Binding-site contacts:
Ligand atom C5' contacts residue SER257 of chain 1.A at 4.0 Å.
Ligand atom C3' contacts residue VAL256 of chain 1.A at 4.2 Å (hydrophobic).
Ligand atom OP1 contacts residue GLY252 of chain 1.A at 3.3 Å (h-bond).
Ligand atom OP1 contacts residue VAL256 of chain 1.A at 3.9 Å.
Ligand atom OP2 contacts residue MSE253 of chain 1.A at 3.9 Å.
Ligand atom OP1 contacts residue LYS251 of chain 1.A at 4.4 Å.
Ligand atom O3' contacts residue GLY252 of chain 1.A at 4.3 Å.
Ligand atom OP1 contacts residue MSE253 of chain 1.A at 4.3 Å.
Ligand atom OP2 contacts residue PRO255 of chain 1.A at 3.6 Å.
Ligand atom OP1 contacts residue MSE253 of chain 1.A at 3.7 Å.
Ligand atom P contacts residue PRO255 of chain 1.A at 4.4 Å.
Ligand atom O5' contacts residue SER257 of chain 1.A at 4.2 Å.
Ligand atom C5' contacts residue GLY252 of chain 1.A at 3.5 Å.
Ligand atom P contacts residue VAL256 of chain 1.A at 4.1 Å.
Ligand atom OP1 contacts residue PRO255 of chain 1.A at 4.2 Å.
Ligand atom OP1 contacts residue GLY254 of chain 1.A at 3.1 Å (h-bond).
Ligand atom P contacts residue MSE253 of chain 1.A at 4.4 Å.
Ligand atom O5' contacts residue GLY254 of chain 1.A at 4.0 Å.
Ligand atom OP1 contacts residue SER257 of chain 1.A at 2.1 Å (h-bond).
Ligand atom OP1 contacts residue LEU250 of chain 1.A at 4.4 Å.
Ligand atom C5' contacts residue GLY254 of chain 1.A at 4.0 Å.
Ligand atom OP2 contacts residue GLY254 of chain 1.A at 3.9 Å.
Ligand atom P contacts residue SER257 of chain 1.A at 3.2 Å.
Ligand atom OP2 contacts residue VAL256 of chain 1.A at 3.4 Å (h-bond).
Ligand atom OP1 contacts residue LYS298 of chain 1.A at 4.3 Å.
Ligand atom C5' contacts residue VAL256 of chain 1.A at 4.5 Å (hydrophobic).
Ligand atom O3' contacts residue SER257 of chain 1.A at 3.2 Å (h-bond).
Ligand atom OP1 contacts residue GLY252 of chain 1.A at 4.5 Å.
Ligand atom OP2 contacts residue SER257 of chain 1.A at 4.2 Å.
Ligand atom C3' contacts residue GLY252 of chain 1.A at 4.5 Å.
Ligand atom OP1 contacts residue VAL256 of chain 1.A at 3.9 Å.
Ligand atom P contacts residue GLY254 of chain 1.A at 3.9 Å.
Ligand atom C4' contacts residue GLY252 of chain 1.A at 3.9 Å.
Ligand atom O3' contacts residue VAL256 of chain 1.A at 4.2 Å.

A small-molecule ligand and the protein it binds are described below.
Small molecule (SMILES): Cc1cn([C@H]2C[C@H](O[P](=O)(O)OC[C@H]3O[C@@H](n4ccc(N)nc4=O)C[C@@H]3O[P](=O)(O)OC[C@H]3O[C@@H](n4cnc5c(N)ncnc54)C[C@@H]3O)[C@@H](CO[P](=O)(O)O[C@H]3C[C@H](n4cnc5c(=O)nc(N)[nH]c54)O[C@@H]3COP(=O)=O)O2)c(=O)[nH]c1=O

Sequence of chain 1.A:
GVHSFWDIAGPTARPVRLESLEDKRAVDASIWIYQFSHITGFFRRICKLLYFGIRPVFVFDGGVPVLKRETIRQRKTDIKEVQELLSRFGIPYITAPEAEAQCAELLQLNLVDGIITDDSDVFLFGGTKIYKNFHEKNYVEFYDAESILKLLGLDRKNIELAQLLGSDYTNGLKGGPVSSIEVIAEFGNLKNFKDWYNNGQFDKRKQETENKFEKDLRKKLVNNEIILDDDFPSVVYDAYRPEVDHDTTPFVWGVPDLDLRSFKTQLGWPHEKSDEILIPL